Binding-site contacts:
Ligand atom O02 contacts residue THR233 of chain 2.A at 2.5 Å (h-bond).
Ligand atom C20 contacts residue THR236 of chain 2.A at 4.2 Å.
Ligand atom C14 contacts residue LEU232 of chain 2.A at 3.8 Å (hydrophobic).
Ligand atom O12 contacts residue PHE203 of chain 2.A at 4.0 Å.
Ligand atom C05 contacts residue THR236 of chain 2.A at 3.8 Å.
Ligand atom C04 contacts residue THR233 of chain 2.A at 2.7 Å.
Ligand atom O19 contacts residue LEU232 of chain 2.A at 3.0 Å (h-bond).
Ligand atom C01 contacts residue THR236 of chain 2.A at 4.1 Å.
Ligand atom N11 contacts residue LEU232 of chain 2.A at 4.1 Å.
Ligand atom C10 contacts residue LEU232 of chain 2.A at 3.9 Å (hydrophobic).
Ligand atom C07 contacts residue LEU232 of chain 2.A at 3.7 Å (hydrophobic).
Ligand atom C03 contacts residue THR236 of chain 2.A at 2.9 Å.
Ligand atom C22 contacts residue THR236 of chain 2.A at 3.1 Å.
Ligand atom C07 contacts residue THR233 of chain 2.A at 3.5 Å.
Ligand atom C09 contacts residue LEU232 of chain 2.A at 3.9 Å (hydrophobic).
Ligand atom C05 contacts residue THR233 of chain 2.A at 3.9 Å.
Ligand atom N11 contacts residue ARG229 of chain 2.A at 3.7 Å.
Ligand atom C06 contacts residue THR236 of chain 2.A at 3.9 Å.
Ligand atom C17 contacts residue LYS200 of chain 2.A at 1.4 Å.
Ligand atom C06 contacts residue THR233 of chain 2.A at 3.7 Å.
Ligand atom C15 contacts residue LYS200 of chain 2.A at 2.4 Å.
Ligand atom C14 contacts residue LYS200 of chain 2.A at 3.6 Å.
Ligand atom O08 contacts residue LEU232 of chain 2.A at 4.1 Å.
Ligand atom C03 contacts residue THR233 of chain 2.A at 3.0 Å.
Ligand atom C01 contacts residue THR233 of chain 2.A at 3.3 Å.
Ligand atom O19 contacts residue THR236 of chain 2.A at 2.0 Å (h-bond).
Ligand atom C18 contacts residue LYS200 of chain 2.A at 3.2 Å.
Ligand atom O12 contacts residue ARG229 of chain 2.A at 4.0 Å.
Ligand atom C07 contacts residue THR236 of chain 2.A at 3.2 Å.
Ligand atom C21 contacts residue THR236 of chain 2.A at 4.0 Å.
Ligand atom O12 contacts residue LEU232 of chain 2.A at 3.9 Å.
Ligand atom O02 contacts residue THR236 of chain 2.A at 2.9 Å (h-bond).
Ligand atom C16 contacts residue LYS200 of chain 2.A at 2.1 Å.
Ligand atom C04 contacts residue THR236 of chain 2.A at 3.6 Å.
Ligand atom O19 contacts residue THR233 of chain 2.A at 3.6 Å.
Ligand atom O08 contacts residue THR233 of chain 2.A at 3.6 Å (h-bond).
Ligand atom C15 contacts residue LEU232 of chain 2.A at 4.2 Å (hydrophobic).
Ligand atom C18 contacts residue THR236 of chain 2.A at 3.9 Å.
Ligand atom O08 contacts residue THR236 of chain 2.A at 4.2 Å.
Ligand atom O13 contacts residue ARG229 of chain 2.A at 2.8 Å.

A small-molecule ligand and the protein it binds are described below.
Small molecule (SMILES): COc1cccc(CC(=O)Oc2cc(C=O)ccc2[N+](=O)[O-])c1

Sequence of chain 2.A:
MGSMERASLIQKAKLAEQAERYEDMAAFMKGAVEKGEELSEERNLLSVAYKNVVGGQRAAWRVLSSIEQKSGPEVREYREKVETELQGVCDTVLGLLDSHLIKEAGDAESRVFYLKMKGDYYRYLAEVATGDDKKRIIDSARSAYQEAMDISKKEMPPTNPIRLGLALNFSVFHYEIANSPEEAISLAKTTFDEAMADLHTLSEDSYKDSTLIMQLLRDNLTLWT